A small-molecule ligand and the protein it binds are described below.
Small molecule (SMILES): NCC(=O)O

Sequence of chain 38.C:
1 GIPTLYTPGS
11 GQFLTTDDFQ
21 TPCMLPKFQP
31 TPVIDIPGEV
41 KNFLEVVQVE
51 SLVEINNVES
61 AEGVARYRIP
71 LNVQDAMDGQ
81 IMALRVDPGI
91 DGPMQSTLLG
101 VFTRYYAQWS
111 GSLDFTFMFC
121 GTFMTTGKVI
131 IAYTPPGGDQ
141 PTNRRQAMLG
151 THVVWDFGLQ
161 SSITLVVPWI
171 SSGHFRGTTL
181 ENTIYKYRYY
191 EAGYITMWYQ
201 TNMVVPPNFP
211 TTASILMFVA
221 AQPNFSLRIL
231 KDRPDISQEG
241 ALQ

Sequence of chain 38.A:
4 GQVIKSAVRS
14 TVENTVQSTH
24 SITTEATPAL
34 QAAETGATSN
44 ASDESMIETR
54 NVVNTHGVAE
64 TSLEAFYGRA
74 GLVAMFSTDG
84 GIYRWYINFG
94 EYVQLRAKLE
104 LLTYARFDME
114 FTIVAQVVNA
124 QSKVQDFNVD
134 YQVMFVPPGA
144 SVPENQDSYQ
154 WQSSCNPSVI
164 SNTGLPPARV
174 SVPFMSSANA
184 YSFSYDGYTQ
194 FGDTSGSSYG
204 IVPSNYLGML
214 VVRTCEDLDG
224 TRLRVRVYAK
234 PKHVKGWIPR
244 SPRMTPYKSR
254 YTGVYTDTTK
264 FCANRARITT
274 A

Binding-site contacts:
Ligand atom CA contacts residue CYS265 of chain 38.A at 4.4 Å (hydrophobic).
Ligand atom N contacts residue CYS1 of chain 38.E at 1.3 Å.
Ligand atom CA contacts residue GLN95 of chain 38.C at 4.2 Å.
Ligand atom C contacts residue PHE264 of chain 38.A at 3.8 Å (hydrophobic).
Ligand atom N contacts residue MET247 of chain 38.A at 3.8 Å.
Ligand atom OXT contacts residue CYS1 of chain 38.E at 2.7 Å (h-bond).
Ligand atom C contacts residue ASP235 of chain 38.C at 4.0 Å.
Ligand atom OXT contacts residue ASP235 of chain 38.C at 2.9 Å (salt-bridge).
Ligand atom O contacts residue PHE264 of chain 38.A at 3.9 Å.
Ligand atom C contacts residue MET247 of chain 38.A at 3.9 Å (hydrophobic).
Ligand atom O contacts residue CYS1 of chain 38.E at 3.7 Å.
Ligand atom CA contacts residue PHE264 of chain 38.A at 3.1 Å (hydrophobic).
Ligand atom OXT contacts residue PHE264 of chain 38.A at 4.2 Å.
Ligand atom CA contacts residue MET247 of chain 38.A at 4.1 Å (hydrophobic).
Ligand atom O contacts residue GLN95 of chain 38.C at 3.3 Å (h-bond).
Ligand atom C contacts residue CYS1 of chain 38.E at 2.8 Å (hydrophobic).
Ligand atom C contacts residue GLN95 of chain 38.C at 3.1 Å.
Ligand atom CA contacts residue CYS1 of chain 38.E at 2.4 Å (hydrophobic).
Ligand atom O contacts residue MET247 of chain 38.A at 3.4 Å (h-bond).
Ligand atom N contacts residue PHE264 of chain 38.A at 3.5 Å (h-bond).
Ligand atom OXT contacts residue GLN95 of chain 38.C at 2.7 Å (h-bond).
Ligand atom O contacts residue ASP235 of chain 38.C at 4.5 Å.
Ligand atom O contacts residue SER96 of chain 38.C at 3.6 Å.